Sequence of chain 1.A:
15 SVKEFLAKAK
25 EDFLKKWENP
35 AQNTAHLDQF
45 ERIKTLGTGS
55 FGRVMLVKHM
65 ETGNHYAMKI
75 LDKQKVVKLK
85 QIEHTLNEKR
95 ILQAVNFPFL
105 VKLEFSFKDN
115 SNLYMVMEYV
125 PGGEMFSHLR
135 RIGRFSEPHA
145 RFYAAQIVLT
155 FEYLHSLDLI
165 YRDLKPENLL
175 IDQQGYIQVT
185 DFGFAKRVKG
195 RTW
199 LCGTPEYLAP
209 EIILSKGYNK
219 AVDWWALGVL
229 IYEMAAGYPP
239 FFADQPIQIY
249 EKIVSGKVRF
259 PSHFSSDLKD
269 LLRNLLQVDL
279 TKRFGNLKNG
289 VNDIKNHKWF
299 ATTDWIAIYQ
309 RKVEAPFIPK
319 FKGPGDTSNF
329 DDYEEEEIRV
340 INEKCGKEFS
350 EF

This small molecule binds to this protein.
Small molecule (SMILES): [NH3+]C1(Cc2ccc(Cl)cc2)CCN(c2ncnc3[nH]ccc23)CC1

Binding-site contacts:
Ligand atom C23 contacts residue MET121 of chain 1.A at 3.9 Å (hydrophobic).
Ligand atom C10 contacts residue THR52 of chain 1.A at 3.6 Å.
Ligand atom N21 contacts residue ALA71 of chain 1.A at 3.4 Å.
Ligand atom C20 contacts residue GLU122 of chain 1.A at 3.7 Å.
Ligand atom N6 contacts residue GLU128 of chain 1.A at 3.2 Å (salt-bridge).
Ligand atom C18 contacts residue TYR123 of chain 1.A at 3.8 Å (hydrophobic).
Ligand atom C8 contacts residue THR184 of chain 1.A at 3.7 Å.
Ligand atom C17 contacts residue GLU128 of chain 1.A at 3.3 Å.
Ligand atom C3 contacts residue ASN172 of chain 1.A at 3.9 Å.
Ligand atom C20 contacts residue VAL124 of chain 1.A at 3.9 Å (hydrophobic).
Ligand atom N19 contacts residue ALA71 of chain 1.A at 3.6 Å.
Ligand atom C22 contacts residue ALA71 of chain 1.A at 3.8 Å (hydrophobic).
Ligand atom N19 contacts residue VAL124 of chain 1.A at 2.9 Å (h-bond).
Ligand atom C23 contacts residue THR184 of chain 1.A at 3.6 Å.
Ligand atom C18 contacts residue PHE328 of chain 1.A at 3.6 Å (hydrophobic).
Ligand atom N6 contacts residue ASN172 of chain 1.A at 3.1 Å (h-bond).
Ligand atom N19 contacts residue TYR123 of chain 1.A at 3.7 Å.
Ligand atom C11 contacts residue THR52 of chain 1.A at 3.7 Å.
Ligand atom C20 contacts residue ALA71 of chain 1.A at 3.3 Å (hydrophobic).
Ligand atom C14 contacts residue ASP185 of chain 1.A at 3.1 Å.
Ligand atom C16 contacts residue LEU174 of chain 1.A at 4.0 Å (hydrophobic).
Ligand atom C3 contacts residue THR184 of chain 1.A at 3.4 Å.
Ligand atom N19 contacts residue GLU122 of chain 1.A at 3.9 Å.
Ligand atom C18 contacts residue LEU174 of chain 1.A at 3.6 Å (hydrophobic).
Ligand atom C18 contacts residue LEU50 of chain 1.A at 3.8 Å (hydrophobic).
Ligand atom C15 contacts residue ASP185 of chain 1.A at 3.6 Å.
Ligand atom N17 contacts residue LEU174 of chain 1.A at 3.4 Å.
Ligand atom C22 contacts residue MET121 of chain 1.A at 3.8 Å (hydrophobic).
Ligand atom C22 contacts residue VAL105 of chain 1.A at 3.7 Å (hydrophobic).
Ligand atom C22 contacts residue GLU122 of chain 1.A at 3.6 Å.
Ligand atom C2 contacts residue LEU50 of chain 1.A at 3.9 Å (hydrophobic).
Ligand atom C5 contacts residue GLU128 of chain 1.A at 3.8 Å.
Ligand atom N17 contacts residue PHE328 of chain 1.A at 3.5 Å.
Ligand atom N21 contacts residue GLU122 of chain 1.A at 2.7 Å (salt-bridge).
Ligand atom C18 contacts residue VAL124 of chain 1.A at 3.6 Å (hydrophobic).
Ligand atom N21 contacts residue VAL105 of chain 1.A at 3.8 Å.
Ligand atom C22 contacts residue THR184 of chain 1.A at 3.8 Å.
Ligand atom C24 contacts residue ALA71 of chain 1.A at 3.8 Å (hydrophobic).
Ligand atom N6 contacts residue GLU171 of chain 1.A at 3.0 Å (salt-bridge).
Ligand atom N17 contacts residue LEU50 of chain 1.A at 3.9 Å.